Sequence of chain 1.A:
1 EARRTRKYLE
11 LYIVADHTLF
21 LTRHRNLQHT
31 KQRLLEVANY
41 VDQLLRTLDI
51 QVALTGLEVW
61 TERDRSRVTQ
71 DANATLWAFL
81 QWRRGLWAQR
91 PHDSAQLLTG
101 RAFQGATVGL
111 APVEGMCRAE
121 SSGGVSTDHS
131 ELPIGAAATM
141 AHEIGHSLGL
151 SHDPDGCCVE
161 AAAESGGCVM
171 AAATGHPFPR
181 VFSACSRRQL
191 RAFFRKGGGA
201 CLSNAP

Binding-site contacts:
Ligand atom C2 contacts residue ASN73 of chain 1.A at 2.4 Å.
Ligand atom C1 contacts residue ASN73 of chain 1.A at 1.4 Å.
Ligand atom C8 contacts residue ASN73 of chain 1.A at 3.3 Å.
Ligand atom O5 contacts residue ASN73 of chain 1.A at 2.4 Å (h-bond).
Ligand atom C4 contacts residue ASN73 of chain 1.A at 4.2 Å.
Ligand atom C5 contacts residue ASN73 of chain 1.A at 3.7 Å.
Ligand atom O5 contacts residue TRP77 of chain 1.A at 3.5 Å.
Ligand atom C7 contacts residue ASN73 of chain 1.A at 3.4 Å.
Ligand atom C6 contacts residue TRP77 of chain 1.A at 4.4 Å (hydrophobic).
Ligand atom C3 contacts residue ASN73 of chain 1.A at 3.8 Å.
Ligand atom O7 contacts residue ASN73 of chain 1.A at 4.4 Å.
Ligand atom C5 contacts residue TRP77 of chain 1.A at 3.7 Å (hydrophobic).
Ligand atom C1 contacts residue TRP77 of chain 1.A at 3.6 Å (hydrophobic).
Ligand atom N2 contacts residue ASN73 of chain 1.A at 2.8 Å (h-bond).

A small-molecule ligand and the protein it binds are described below.
Small molecule (SMILES): CC(=O)N[C@H]1[C@H](O[C@H]2[C@H](O)[C@@H](NC(C)=O)CO[C@@H]2CO)O[C@H](CO)[C@@H](O)[C@@H]1O